Sequence of chain 1.A:
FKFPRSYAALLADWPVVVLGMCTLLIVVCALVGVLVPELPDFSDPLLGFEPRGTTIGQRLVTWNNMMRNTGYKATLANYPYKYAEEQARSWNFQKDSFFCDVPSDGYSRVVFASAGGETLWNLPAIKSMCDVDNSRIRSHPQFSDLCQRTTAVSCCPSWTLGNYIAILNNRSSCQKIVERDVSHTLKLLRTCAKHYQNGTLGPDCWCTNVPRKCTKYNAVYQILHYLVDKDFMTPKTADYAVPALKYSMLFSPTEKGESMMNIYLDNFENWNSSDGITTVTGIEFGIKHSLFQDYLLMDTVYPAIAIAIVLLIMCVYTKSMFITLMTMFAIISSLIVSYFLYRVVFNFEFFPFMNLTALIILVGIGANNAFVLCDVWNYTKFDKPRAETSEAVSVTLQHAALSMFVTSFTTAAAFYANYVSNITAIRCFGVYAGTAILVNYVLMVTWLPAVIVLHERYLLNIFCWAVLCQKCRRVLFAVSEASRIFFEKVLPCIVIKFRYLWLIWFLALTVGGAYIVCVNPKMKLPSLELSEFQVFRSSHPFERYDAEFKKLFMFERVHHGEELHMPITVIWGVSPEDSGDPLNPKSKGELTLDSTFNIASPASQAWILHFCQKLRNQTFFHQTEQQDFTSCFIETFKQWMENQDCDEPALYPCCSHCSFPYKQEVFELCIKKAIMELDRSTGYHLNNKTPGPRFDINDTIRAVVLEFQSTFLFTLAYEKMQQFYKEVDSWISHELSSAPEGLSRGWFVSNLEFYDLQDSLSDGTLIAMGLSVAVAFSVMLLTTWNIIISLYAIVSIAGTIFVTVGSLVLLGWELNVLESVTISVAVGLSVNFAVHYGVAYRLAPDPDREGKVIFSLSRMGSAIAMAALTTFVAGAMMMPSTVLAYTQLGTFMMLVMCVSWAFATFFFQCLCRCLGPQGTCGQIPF

The small molecule below binds the protein below.
Small molecule (SMILES): CC(C)CCC[C@@H](C)[C@H]1CC[C@H]2[C@@H]3CC=C4C[C@@H](OC(=O)CCC(=O)O)CC[C@]4(C)[C@H]3CC[C@]12C

Binding-site contacts:
Ligand atom CAB contacts residue LEU346 of chain 1.A at 3.9 Å (hydrophobic).
Ligand atom CAS contacts residue LEU524 of chain 1.A at 3.8 Å (hydrophobic).
Ligand atom CBA contacts residue LEU346 of chain 1.A at 3.8 Å (hydrophobic).
Ligand atom CAA contacts residue LEU346 of chain 1.A at 3.9 Å (hydrophobic).
Ligand atom CAV contacts residue PHE497 of chain 1.A at 4.0 Å (hydrophobic).
Ligand atom CAY contacts residue ARG521 of chain 1.A at 3.6 Å.
Ligand atom CBE contacts residue VAL350 of chain 1.A at 4.1 Å (hydrophobic).
Ligand atom OAW contacts residue ARG521 of chain 1.A at 3.8 Å.
Ligand atom CAZ contacts residue LYS353 of chain 1.A at 3.8 Å.
Ligand atom CAD contacts residue ARG521 of chain 1.A at 4.4 Å.
Ligand atom OAG contacts residue PHE497 of chain 1.A at 3.4 Å.
Ligand atom CAC contacts residue VAL350 of chain 1.A at 4.3 Å (hydrophobic).
Ligand atom CAI contacts residue SER354 of chain 1.A at 4.2 Å.
Ligand atom CAX contacts residue LYS353 of chain 1.A at 4.0 Å.
Ligand atom CAK contacts residue LYS353 of chain 1.A at 4.4 Å.
Ligand atom OAG contacts residue ARG521 of chain 1.A at 3.2 Å (salt-bridge).
Ligand atom CAR contacts residue ARG521 of chain 1.A at 4.4 Å.
Ligand atom CAI contacts residue MET355 of chain 1.A at 4.1 Å (hydrophobic).
Ligand atom CBC contacts residue PHE497 of chain 1.A at 4.0 Å (hydrophobic).
Ligand atom CAL contacts residue ARG521 of chain 1.A at 3.6 Å.
Ligand atom CAQ contacts residue CYS349 of chain 1.A at 4.2 Å (hydrophobic).
Ligand atom CAU contacts residue LEU524 of chain 1.A at 4.0 Å (hydrophobic).
Ligand atom CAI contacts residue LYS353 of chain 1.A at 3.8 Å.
Ligand atom CAT contacts residue LYS353 of chain 1.A at 4.1 Å.
Ligand atom CBH contacts residue LYS353 of chain 1.A at 4.4 Å.
Ligand atom CAM contacts residue ARG521 of chain 1.A at 4.4 Å.
Ligand atom CAK contacts residue MET355 of chain 1.A at 4.0 Å (hydrophobic).
Ligand atom OAH contacts residue LYS353 of chain 1.A at 2.8 Å (salt-bridge).
Ligand atom CAO contacts residue LEU346 of chain 1.A at 4.5 Å (hydrophobic).
Ligand atom CAK contacts residue SER354 of chain 1.A at 4.2 Å.
Ligand atom OAF contacts residue LYS353 of chain 1.A at 4.5 Å.
Ligand atom OAW contacts residue PHE497 of chain 1.A at 3.3 Å.
Ligand atom CAV contacts residue LYS353 of chain 1.A at 4.1 Å.
Ligand atom CAY contacts residue PHE497 of chain 1.A at 3.7 Å (hydrophobic).
Ligand atom CBC contacts residue LYS353 of chain 1.A at 4.4 Å.
Ligand atom CBG contacts residue CYS349 of chain 1.A at 4.5 Å (hydrophobic).